The small molecule below binds the protein below.
Small molecule (SMILES): CC(=O)N[C@@H]1[C@@H](O)[C@H](O)[C@@H](CO)O[C@H]1O

Sequence of chain 1.B:
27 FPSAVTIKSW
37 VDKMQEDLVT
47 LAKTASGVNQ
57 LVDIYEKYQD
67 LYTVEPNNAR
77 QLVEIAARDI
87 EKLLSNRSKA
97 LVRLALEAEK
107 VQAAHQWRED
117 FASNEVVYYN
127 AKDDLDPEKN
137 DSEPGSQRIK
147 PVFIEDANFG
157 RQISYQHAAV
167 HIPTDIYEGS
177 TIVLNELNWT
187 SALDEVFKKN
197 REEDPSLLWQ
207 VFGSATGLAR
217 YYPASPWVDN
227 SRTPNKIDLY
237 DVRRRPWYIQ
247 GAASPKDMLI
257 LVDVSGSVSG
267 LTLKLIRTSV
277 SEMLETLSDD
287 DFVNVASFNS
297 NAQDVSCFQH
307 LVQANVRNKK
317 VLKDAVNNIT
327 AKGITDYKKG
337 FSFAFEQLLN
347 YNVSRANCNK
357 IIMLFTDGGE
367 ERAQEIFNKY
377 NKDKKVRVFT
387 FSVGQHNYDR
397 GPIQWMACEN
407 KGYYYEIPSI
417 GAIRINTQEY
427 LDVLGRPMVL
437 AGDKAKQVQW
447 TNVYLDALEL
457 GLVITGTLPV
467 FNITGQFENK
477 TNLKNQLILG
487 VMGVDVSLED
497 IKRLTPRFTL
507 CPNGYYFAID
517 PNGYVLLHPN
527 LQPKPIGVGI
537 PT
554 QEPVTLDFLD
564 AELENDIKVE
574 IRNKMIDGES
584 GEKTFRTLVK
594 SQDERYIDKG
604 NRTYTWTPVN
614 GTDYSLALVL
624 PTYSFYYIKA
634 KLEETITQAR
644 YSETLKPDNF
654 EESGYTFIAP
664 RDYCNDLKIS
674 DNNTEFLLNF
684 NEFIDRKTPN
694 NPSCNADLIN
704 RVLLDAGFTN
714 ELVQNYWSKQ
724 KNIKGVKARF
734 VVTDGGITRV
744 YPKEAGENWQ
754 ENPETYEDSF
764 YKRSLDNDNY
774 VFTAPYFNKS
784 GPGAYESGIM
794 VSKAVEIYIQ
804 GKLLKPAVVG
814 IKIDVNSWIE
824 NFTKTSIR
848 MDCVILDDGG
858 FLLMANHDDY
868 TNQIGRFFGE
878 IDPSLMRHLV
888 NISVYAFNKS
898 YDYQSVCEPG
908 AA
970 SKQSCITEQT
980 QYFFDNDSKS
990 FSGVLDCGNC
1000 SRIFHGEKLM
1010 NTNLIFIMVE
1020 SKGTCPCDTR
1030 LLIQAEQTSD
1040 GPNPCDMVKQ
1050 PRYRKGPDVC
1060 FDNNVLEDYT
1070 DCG

Binding-site contacts:
Ligand atom C5 contacts residue ASN604 of chain 1.B at 3.6 Å.
Ligand atom C5 contacts residue ARG589 of chain 1.B at 4.4 Å.
Ligand atom O6 contacts residue ARG589 of chain 1.B at 4.3 Å.
Ligand atom O6 contacts residue ASN604 of chain 1.B at 4.5 Å.
Ligand atom N2 contacts residue ARG589 of chain 1.B at 4.0 Å.
Ligand atom C1 contacts residue ASN604 of chain 1.B at 1.4 Å.
Ligand atom C8 contacts residue THR587 of chain 1.B at 3.7 Å.
Ligand atom O7 contacts residue ARG589 of chain 1.B at 3.3 Å.
Ligand atom C8 contacts residue PHE588 of chain 1.B at 3.6 Å (hydrophobic).
Ligand atom C4 contacts residue ASN604 of chain 1.B at 4.2 Å.
Ligand atom O7 contacts residue ASN604 of chain 1.B at 3.9 Å.
Ligand atom C7 contacts residue ASN604 of chain 1.B at 3.1 Å.
Ligand atom C1 contacts residue ARG589 of chain 1.B at 3.8 Å.
Ligand atom N2 contacts residue ASN604 of chain 1.B at 2.5 Å (h-bond).
Ligand atom C7 contacts residue PHE588 of chain 1.B at 4.4 Å (hydrophobic).
Ligand atom O5 contacts residue ARG589 of chain 1.B at 3.3 Å (salt-bridge).
Ligand atom C2 contacts residue ASN604 of chain 1.B at 2.5 Å.
Ligand atom C8 contacts residue ASN604 of chain 1.B at 3.6 Å.
Ligand atom C2 contacts residue ARG589 of chain 1.B at 3.6 Å.
Ligand atom O5 contacts residue ASN604 of chain 1.B at 2.3 Å (h-bond).
Ligand atom C7 contacts residue ARG589 of chain 1.B at 3.9 Å.
Ligand atom C3 contacts residue ASN604 of chain 1.B at 3.9 Å.